Sequence of chain 1.A:
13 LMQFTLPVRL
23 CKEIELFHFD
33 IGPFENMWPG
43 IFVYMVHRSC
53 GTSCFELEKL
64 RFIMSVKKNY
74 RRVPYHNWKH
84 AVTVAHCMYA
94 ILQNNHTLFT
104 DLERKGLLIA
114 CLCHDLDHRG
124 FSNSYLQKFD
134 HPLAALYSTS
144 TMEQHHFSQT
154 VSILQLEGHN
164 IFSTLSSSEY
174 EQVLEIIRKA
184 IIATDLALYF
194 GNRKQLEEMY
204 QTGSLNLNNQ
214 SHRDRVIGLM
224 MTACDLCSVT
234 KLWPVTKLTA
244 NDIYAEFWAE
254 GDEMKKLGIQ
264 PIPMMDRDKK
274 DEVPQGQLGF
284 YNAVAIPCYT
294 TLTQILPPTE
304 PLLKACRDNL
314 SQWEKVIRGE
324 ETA

The small molecule below binds the protein below.
Small molecule (SMILES): Cn1nc(-c2ccccn2)cc1NC(=O)c1nc(C2CC2)ccc1Nc1cncnc1

Binding-site contacts:
Ligand atom C24 contacts residue SER231 of chain 1.A at 3.4 Å.
Ligand atom N18 contacts residue TYR247 of chain 1.A at 2.7 Å (h-bond).
Ligand atom N20 contacts residue SER231 of chain 1.A at 3.3 Å.
Ligand atom N18 contacts residue GLY279 of chain 1.A at 3.6 Å.
Ligand atom N9 contacts residue PHE283 of chain 1.A at 3.4 Å.
Ligand atom N6 contacts residue MET267 of chain 1.A at 3.1 Å (h-bond).
Ligand atom C14 contacts residue LEU189 of chain 1.A at 3.8 Å (hydrophobic).
Ligand atom O17 contacts residue GLN280 of chain 1.A at 2.7 Å (h-bond).
Ligand atom N19 contacts residue THR239 of chain 1.A at 3.7 Å.
Ligand atom C21 contacts residue PHE283 of chain 1.A at 3.9 Å (hydrophobic).
Ligand atom C25 contacts residue MET267 of chain 1.A at 3.6 Å (hydrophobic).
Ligand atom C5 contacts residue TYR247 of chain 1.A at 3.7 Å (hydrophobic).
Ligand atom C11 contacts residue PHE283 of chain 1.A at 3.8 Å (hydrophobic).
Ligand atom C16 contacts residue GLY279 of chain 1.A at 3.5 Å.
Ligand atom C4 contacts residue TYR247 of chain 1.A at 3.1 Å (hydrophobic).
Ligand atom C24 contacts residue THR242 of chain 1.A at 3.8 Å.
Ligand atom C16 contacts residue MET267 of chain 1.A at 3.2 Å (hydrophobic).
Ligand atom C1 contacts residue MET267 of chain 1.A at 3.2 Å (hydrophobic).
Ligand atom N18 contacts residue MET267 of chain 1.A at 3.7 Å.
Ligand atom C27 contacts residue VAL232 of chain 1.A at 3.7 Å (hydrophobic).
Ligand atom C29 contacts residue MET267 of chain 1.A at 3.5 Å (hydrophobic).
Ligand atom C25 contacts residue PHE283 of chain 1.A at 3.6 Å (hydrophobic).
Ligand atom C28 contacts residue TYR247 of chain 1.A at 3.5 Å (hydrophobic).
Ligand atom C27 contacts residue GLN280 of chain 1.A at 3.4 Å.
Ligand atom N20 contacts residue THR242 of chain 1.A at 3.8 Å.
Ligand atom C8 contacts residue PHE283 of chain 1.A at 3.6 Å (hydrophobic).
Ligand atom C4 contacts residue MET267 of chain 1.A at 3.6 Å (hydrophobic).
Ligand atom C2 contacts residue PHE283 of chain 1.A at 3.6 Å (hydrophobic).
Ligand atom N7 contacts residue PHE250 of chain 1.A at 3.9 Å.
Ligand atom N3 contacts residue MET267 of chain 1.A at 3.5 Å (h-bond).
Ligand atom N9 contacts residue MET267 of chain 1.A at 3.6 Å (h-bond).
Ligand atom C5 contacts residue MET267 of chain 1.A at 3.2 Å (hydrophobic).
Ligand atom C16 contacts residue TYR247 of chain 1.A at 3.6 Å (hydrophobic).
Ligand atom C10 contacts residue PHE283 of chain 1.A at 3.8 Å (hydrophobic).
Ligand atom C29 contacts residue GLY279 of chain 1.A at 3.6 Å.
Ligand atom C23 contacts residue LEU229 of chain 1.A at 3.8 Å (hydrophobic).
Ligand atom C30 contacts residue GLU275 of chain 1.A at 3.6 Å.
Ligand atom C28 contacts residue GLU275 of chain 1.A at 3.8 Å.
Ligand atom N7 contacts residue PHE283 of chain 1.A at 3.4 Å.
Ligand atom O17 contacts residue TYR247 of chain 1.A at 3.8 Å.